This small molecule binds to this protein.
Small molecule (SMILES): C[N+](C)(C)[O-]

Sequence of chain 2.A:
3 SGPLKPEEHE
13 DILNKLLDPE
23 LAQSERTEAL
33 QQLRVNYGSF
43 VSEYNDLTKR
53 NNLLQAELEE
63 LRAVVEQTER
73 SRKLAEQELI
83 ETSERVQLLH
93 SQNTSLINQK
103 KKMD

Binding-site contacts:
Ligand atom OAE contacts residue SER44 of chain 2.A at 3.0 Å (h-bond).
Ligand atom NAC contacts residue ASN47 of chain 2.A at 4.3 Å.
Ligand atom CAD contacts residue ASN47 of chain 2.A at 4.1 Å.
Ligand atom NAC contacts residue SER44 of chain 2.A at 4.4 Å.
Ligand atom CAD contacts residue ASP48 of chain 2.A at 4.4 Å.
Ligand atom CAA contacts residue ASN47 of chain 2.A at 3.7 Å.